This protein binds this small molecule.
Small molecule (SMILES): CC(=O)N[C@H]1[C@H](O[C@H]2[C@H](O)[C@@H](NC(C)=O)CO[C@@H]2CO)O[C@H](CO)[C@@H](O)[C@@H]1O

Sequence of chain 2.D:
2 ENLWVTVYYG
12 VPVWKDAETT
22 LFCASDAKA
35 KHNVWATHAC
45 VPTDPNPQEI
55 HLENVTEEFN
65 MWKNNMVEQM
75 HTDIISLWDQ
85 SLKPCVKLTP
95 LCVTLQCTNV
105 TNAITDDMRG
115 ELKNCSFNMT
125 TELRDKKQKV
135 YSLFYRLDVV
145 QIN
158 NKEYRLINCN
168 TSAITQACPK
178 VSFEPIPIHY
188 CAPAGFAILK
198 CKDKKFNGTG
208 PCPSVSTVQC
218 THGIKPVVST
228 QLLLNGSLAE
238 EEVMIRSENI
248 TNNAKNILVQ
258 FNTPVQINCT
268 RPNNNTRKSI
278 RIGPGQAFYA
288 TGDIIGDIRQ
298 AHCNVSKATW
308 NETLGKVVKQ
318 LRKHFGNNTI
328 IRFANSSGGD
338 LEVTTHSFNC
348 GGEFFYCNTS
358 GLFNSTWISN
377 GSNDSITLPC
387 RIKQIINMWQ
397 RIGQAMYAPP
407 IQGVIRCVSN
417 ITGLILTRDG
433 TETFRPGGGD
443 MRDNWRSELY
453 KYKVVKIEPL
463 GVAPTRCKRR

Binding-site contacts:
Ligand atom O6 contacts residue ILE292 of chain 2.D at 3.3 Å.
Ligand atom O5 contacts residue ASN271 of chain 2.D at 2.4 Å (h-bond).
Ligand atom O7 contacts residue ASN271 of chain 2.D at 3.6 Å (h-bond).
Ligand atom N2 contacts residue ASN271 of chain 2.D at 2.9 Å (h-bond).
Ligand atom C6 contacts residue ILE292 of chain 2.D at 4.3 Å (hydrophobic).
Ligand atom C8 contacts residue VAL410 of chain 2.D at 3.8 Å (hydrophobic).
Ligand atom C7 contacts residue ASN271 of chain 2.D at 3.4 Å.
Ligand atom C2 contacts residue ASN271 of chain 2.D at 2.5 Å.
Ligand atom C5 contacts residue ASN271 of chain 2.D at 3.7 Å.
Ligand atom C7 contacts residue VAL410 of chain 2.D at 4.5 Å (hydrophobic).
Ligand atom O6 contacts residue THR273 of chain 2.D at 4.3 Å.
Ligand atom C1 contacts residue ILE292 of chain 2.D at 4.1 Å (hydrophobic).
Ligand atom O5 contacts residue ILE292 of chain 2.D at 3.6 Å.
Ligand atom C1 contacts residue ASN271 of chain 2.D at 1.4 Å.
Ligand atom C3 contacts residue ASN271 of chain 2.D at 3.8 Å.
Ligand atom C4 contacts residue ASN271 of chain 2.D at 4.2 Å.